Binding-site contacts:
Ligand atom O5 contacts residue GLN169 of chain 1.B at 4.5 Å.
Ligand atom C1 contacts residue ASN170 of chain 1.B at 1.4 Å.
Ligand atom O5 contacts residue ASN170 of chain 1.B at 2.3 Å (h-bond).
Ligand atom C1 contacts residue GLN169 of chain 1.B at 4.3 Å.
Ligand atom N2 contacts residue ASN170 of chain 1.B at 2.9 Å (h-bond).
Ligand atom C2 contacts residue ASN170 of chain 1.B at 2.5 Å.
Ligand atom C5 contacts residue ASN170 of chain 1.B at 3.6 Å.
Ligand atom C4 contacts residue ASN170 of chain 1.B at 4.2 Å.
Ligand atom C5 contacts residue GLN169 of chain 1.B at 4.5 Å.
Ligand atom O7 contacts residue ASN170 of chain 1.B at 4.2 Å.
Ligand atom C3 contacts residue ASN170 of chain 1.B at 3.8 Å.
Ligand atom C7 contacts residue ASN170 of chain 1.B at 3.8 Å.

A protein and the small-molecule ligand that binds it are described below.
Small molecule (SMILES): CC(=O)N[C@@H]1[C@@H](O)[C@H](O)[C@@H](CO)O[C@H]1O

Sequence of chain 1.B:
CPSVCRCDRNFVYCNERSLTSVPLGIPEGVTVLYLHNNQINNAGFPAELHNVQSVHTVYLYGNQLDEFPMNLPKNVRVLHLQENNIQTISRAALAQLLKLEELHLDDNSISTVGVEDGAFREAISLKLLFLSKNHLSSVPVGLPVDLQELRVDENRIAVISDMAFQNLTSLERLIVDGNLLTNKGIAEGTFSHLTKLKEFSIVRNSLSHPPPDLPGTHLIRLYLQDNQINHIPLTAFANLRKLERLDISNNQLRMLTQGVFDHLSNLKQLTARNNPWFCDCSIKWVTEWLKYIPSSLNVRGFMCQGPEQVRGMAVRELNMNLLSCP